Binding-site contacts:
Ligand atom C6 contacts residue ASN19 of chain 22.S at 4.1 Å.
Ligand atom C8 contacts residue TYR17 of chain 22.S at 4.2 Å (hydrophobic).
Ligand atom C3 contacts residue ASN19 of chain 22.S at 4.4 Å.
Ligand atom C2 contacts residue ASN19 of chain 22.S at 3.4 Å.
Ligand atom C1 contacts residue ASN19 of chain 22.S at 1.9 Å.
Ligand atom N2 contacts residue ASN19 of chain 22.S at 4.1 Å.
Ligand atom O5 contacts residue ASN19 of chain 22.S at 2.2 Å (h-bond).
Ligand atom O6 contacts residue ASN19 of chain 22.S at 4.4 Å.
Ligand atom C5 contacts residue ASN19 of chain 22.S at 3.4 Å.

Sequence of chain 22.S:
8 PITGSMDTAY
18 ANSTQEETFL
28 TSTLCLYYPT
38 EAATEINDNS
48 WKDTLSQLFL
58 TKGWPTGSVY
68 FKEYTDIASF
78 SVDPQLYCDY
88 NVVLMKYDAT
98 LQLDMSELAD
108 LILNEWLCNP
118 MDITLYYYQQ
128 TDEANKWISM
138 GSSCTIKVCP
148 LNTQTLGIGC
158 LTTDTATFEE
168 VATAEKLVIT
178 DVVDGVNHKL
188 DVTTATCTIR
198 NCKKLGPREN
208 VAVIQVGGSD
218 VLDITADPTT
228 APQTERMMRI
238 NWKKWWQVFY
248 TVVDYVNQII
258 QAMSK

The protein below binds the small molecule below.
Small molecule (SMILES): CC(=O)N[C@H]1[C@H](O[C@H]2[C@H](O)[C@@H](NC(C)=O)CO[C@@H]2CO)O[C@H](CO)[C@@H](O)[C@@H]1O